Binding-site contacts:
Ligand atom C18 contacts residue PHE166 of chain 1.E at 3.8 Å (hydrophobic).
Ligand atom C21 contacts residue PRO294 of chain 1.E at 3.8 Å (hydrophobic).
Ligand atom C7 contacts residue TYR297 of chain 1.E at 3.5 Å (hydrophobic).
Ligand atom C26 contacts residue PRO294 of chain 1.E at 3.9 Å (hydrophobic).
Ligand atom O14 contacts residue PHE298 of chain 1.E at 3.6 Å.
Ligand atom C24 contacts residue VAL161 of chain 1.E at 3.5 Å (hydrophobic).
Ligand atom C10 contacts residue PHE298 of chain 1.E at 3.9 Å (hydrophobic).
Ligand atom C9 contacts residue PHE298 of chain 1.E at 3.9 Å (hydrophobic).
Ligand atom N1 contacts residue GLY158 of chain 1.E at 3.9 Å.
Ligand atom N2 contacts residue TYR147 of chain 1.E at 3.8 Å.
Ligand atom C7 contacts residue TYR147 of chain 1.E at 3.7 Å (hydrophobic).
Ligand atom C3 contacts residue TYR147 of chain 1.E at 3.3 Å (hydrophobic).
Ligand atom C6 contacts residue GLU295 of chain 1.E at 3.8 Å.
Ligand atom C7 contacts residue GLU295 of chain 1.E at 3.6 Å.
Ligand atom C11 contacts residue PHE144 of chain 1.E at 3.9 Å (hydrophobic).
Ligand atom O4 contacts residue TYR147 of chain 1.E at 3.6 Å.
Ligand atom C24 contacts residue PRO294 of chain 1.E at 3.8 Å (hydrophobic).
Ligand atom O3 contacts residue PHE144 of chain 1.E at 3.7 Å.
Ligand atom C23 contacts residue PHE298 of chain 1.E at 3.7 Å (hydrophobic).
Ligand atom O3 contacts residue TYR147 of chain 1.E at 3.4 Å.
Ligand atom C16 contacts residue PHE298 of chain 1.E at 3.6 Å (hydrophobic).
Ligand atom C24 contacts residue TYR302 of chain 1.E at 3.6 Å (hydrophobic).
Ligand atom C13 contacts residue PHE144 of chain 1.E at 3.4 Å (hydrophobic).
Ligand atom C26 contacts residue GLY158 of chain 1.E at 3.6 Å.
Ligand atom C25 contacts residue ILE292 of chain 1.E at 3.8 Å (hydrophobic).
Ligand atom C8 contacts residue PHE144 of chain 1.E at 3.8 Å (hydrophobic).
Ligand atom C25 contacts residue PRO294 of chain 1.E at 3.8 Å (hydrophobic).
Ligand atom O3 contacts residue GLY158 of chain 1.E at 3.6 Å.
Ligand atom N3 contacts residue ILE162 of chain 1.E at 3.6 Å.
Ligand atom O4 contacts residue PHE144 of chain 1.E at 3.6 Å.
Ligand atom N1 contacts residue PRO294 of chain 1.E at 3.8 Å.
Ligand atom C21 contacts residue GLY158 of chain 1.E at 3.6 Å.
Ligand atom C11 contacts residue PHE298 of chain 1.E at 3.8 Å (hydrophobic).
Ligand atom C3 contacts residue PHE144 of chain 1.E at 3.9 Å (hydrophobic).
Ligand atom C22 contacts residue PRO294 of chain 1.E at 3.9 Å (hydrophobic).
Ligand atom O6 contacts residue PRO294 of chain 1.E at 3.2 Å.
Ligand atom C23 contacts residue PRO294 of chain 1.E at 3.9 Å (hydrophobic).
Ligand atom N3 contacts residue PHE144 of chain 1.E at 3.6 Å.
Ligand atom C10 contacts residue MET140 of chain 1.E at 3.6 Å (hydrophobic).
Ligand atom O6 contacts residue GLU295 of chain 1.E at 2.8 Å (salt-bridge).

Sequence of chain 1.E:
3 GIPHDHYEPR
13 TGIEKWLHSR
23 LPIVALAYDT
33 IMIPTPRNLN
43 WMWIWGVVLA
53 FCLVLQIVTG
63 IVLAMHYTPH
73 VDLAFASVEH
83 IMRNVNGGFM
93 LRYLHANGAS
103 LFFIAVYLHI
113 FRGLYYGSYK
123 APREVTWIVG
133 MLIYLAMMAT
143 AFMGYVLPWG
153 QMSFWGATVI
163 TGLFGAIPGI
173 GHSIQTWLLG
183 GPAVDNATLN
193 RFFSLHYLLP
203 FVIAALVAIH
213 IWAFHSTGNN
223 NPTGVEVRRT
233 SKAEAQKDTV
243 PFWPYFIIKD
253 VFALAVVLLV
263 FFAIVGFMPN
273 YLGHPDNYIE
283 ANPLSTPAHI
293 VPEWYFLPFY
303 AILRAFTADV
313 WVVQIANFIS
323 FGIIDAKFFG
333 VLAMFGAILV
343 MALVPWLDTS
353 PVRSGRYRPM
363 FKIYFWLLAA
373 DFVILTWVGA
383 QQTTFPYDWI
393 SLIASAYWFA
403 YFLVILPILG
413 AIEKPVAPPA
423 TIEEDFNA

A protein and the small-molecule ligand that binds it are described below.
Small molecule (SMILES): C[C@@]1(c2ccc(Oc3ccccc3)nc2)OC(=O)N(Nc2ccccc2)C1=O